Sequence of chain 1.C:
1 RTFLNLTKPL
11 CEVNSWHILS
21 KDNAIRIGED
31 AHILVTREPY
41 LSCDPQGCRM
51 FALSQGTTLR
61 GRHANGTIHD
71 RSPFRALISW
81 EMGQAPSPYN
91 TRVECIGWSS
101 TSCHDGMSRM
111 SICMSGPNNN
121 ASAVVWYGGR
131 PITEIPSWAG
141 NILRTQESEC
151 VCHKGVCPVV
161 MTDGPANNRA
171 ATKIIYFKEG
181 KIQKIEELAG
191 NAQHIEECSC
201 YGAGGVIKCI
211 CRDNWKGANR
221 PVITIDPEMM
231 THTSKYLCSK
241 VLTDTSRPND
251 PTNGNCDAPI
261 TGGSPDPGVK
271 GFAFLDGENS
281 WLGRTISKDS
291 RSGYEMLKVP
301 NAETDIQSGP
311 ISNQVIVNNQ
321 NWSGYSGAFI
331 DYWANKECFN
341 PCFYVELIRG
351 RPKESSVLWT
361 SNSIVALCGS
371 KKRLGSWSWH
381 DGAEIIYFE

The protein below binds the small molecule below.
Small molecule (SMILES): CC(=O)N[C@H]1[C@H](O[C@H]2[C@H](O)[C@@H](NC(C)=O)CO[C@@H]2CO)O[C@H](CO)[C@@H](O[C@@H]2O[C@H](CO[C@H]3O[C@H](CO[C@H]4O[C@H](CO)[C@@H](O)[C@H](O)[C@@H]4O)[C@@H](O)[C@H](O[C@H]4O[C@H](CO)[C@@H](O)[C@H](O)[C@@H]4O)[C@@H]3O)[C@@H](O)[C@H](O[C@H]3O[C@H](CO)[C@@H](O)[C@H](O)[C@@H]3O[C@H]3O[C@H](CO)[C@@H](O)[C@H](O)[C@@H]3O)[C@@H]2O)[C@@H]1O

Binding-site contacts:
Ligand atom C2 contacts residue ASP250 of chain 1.C at 3.2 Å.
Ligand atom C7 contacts residue ASN120 of chain 1.A at 3.3 Å.
Ligand atom C2 contacts residue ASN120 of chain 1.A at 2.5 Å.
Ligand atom N2 contacts residue ASN313 of chain 1.C at 2.9 Å (h-bond).
Ligand atom O3 contacts residue ARG284 of chain 1.C at 2.9 Å (salt-bridge).
Ligand atom C5 contacts residue LEU374 of chain 1.C at 3.5 Å (hydrophobic).
Ligand atom O6 contacts residue ASN313 of chain 1.C at 3.3 Å.
Ligand atom O3 contacts residue ASN313 of chain 1.C at 2.9 Å (h-bond).
Ligand atom O5 contacts residue PRO310 of chain 1.C at 3.3 Å.
Ligand atom O5 contacts residue SER376 of chain 1.C at 3.5 Å (h-bond).
Ligand atom C6 contacts residue ASN313 of chain 1.C at 3.4 Å.
Ligand atom O3 contacts residue ASP250 of chain 1.C at 3.1 Å (salt-bridge).
Ligand atom C5 contacts residue GOL1 of chain 1.UA at 3.2 Å.
Ligand atom C4 contacts residue GOL1 of chain 1.UA at 3.2 Å.
Ligand atom O5 contacts residue ASN120 of chain 1.A at 2.3 Å (h-bond).
Ligand atom O4 contacts residue ASN313 of chain 1.C at 3.1 Å (h-bond).
Ligand atom C1 contacts residue GLY375 of chain 1.C at 3.5 Å.
Ligand atom O7 contacts residue ASN120 of chain 1.A at 3.4 Å (h-bond).
Ligand atom C3 contacts residue ASN313 of chain 1.C at 3.5 Å.
Ligand atom O3 contacts residue GOL1 of chain 1.UA at 3.6 Å.
Ligand atom O5 contacts residue GLY375 of chain 1.C at 3.2 Å.
Ligand atom C1 contacts residue ASN313 of chain 1.C at 3.6 Å.
Ligand atom C6 contacts residue SER312 of chain 1.C at 3.6 Å.
Ligand atom O5 contacts residue ASN313 of chain 1.C at 3.5 Å.
Ligand atom C1 contacts residue ASN120 of chain 1.A at 1.5 Å.
Ligand atom N2 contacts residue ASN120 of chain 1.A at 2.9 Å (h-bond).
Ligand atom O6 contacts residue LEU297 of chain 1.C at 3.5 Å.
Ligand atom O6 contacts residue GLU295 of chain 1.C at 2.5 Å (salt-bridge).
Ligand atom O2 contacts residue LEU297 of chain 1.C at 3.4 Å.
Ligand atom O3 contacts residue GOL1 of chain 1.VA at 2.6 Å (h-bond).
Ligand atom C6 contacts residue GLU295 of chain 1.C at 3.1 Å.
Ligand atom C8 contacts residue ASN313 of chain 1.C at 3.5 Å.
Ligand atom O4 contacts residue GOL1 of chain 1.UA at 2.4 Å (h-bond).
Ligand atom O6 contacts residue ASN313 of chain 1.C at 3.4 Å (h-bond).
Ligand atom O3 contacts residue SER312 of chain 1.C at 3.1 Å.
Ligand atom O6 contacts residue SER376 of chain 1.C at 2.9 Å (h-bond).
Ligand atom O5 contacts residue ASN313 of chain 1.C at 2.9 Å (h-bond).
Ligand atom O2 contacts residue ASP250 of chain 1.C at 2.4 Å (salt-bridge).
Ligand atom C6 contacts residue SER376 of chain 1.C at 3.6 Å.
Ligand atom C6 contacts residue LEU374 of chain 1.C at 3.0 Å (hydrophobic).

Sequence of chain 1.A:
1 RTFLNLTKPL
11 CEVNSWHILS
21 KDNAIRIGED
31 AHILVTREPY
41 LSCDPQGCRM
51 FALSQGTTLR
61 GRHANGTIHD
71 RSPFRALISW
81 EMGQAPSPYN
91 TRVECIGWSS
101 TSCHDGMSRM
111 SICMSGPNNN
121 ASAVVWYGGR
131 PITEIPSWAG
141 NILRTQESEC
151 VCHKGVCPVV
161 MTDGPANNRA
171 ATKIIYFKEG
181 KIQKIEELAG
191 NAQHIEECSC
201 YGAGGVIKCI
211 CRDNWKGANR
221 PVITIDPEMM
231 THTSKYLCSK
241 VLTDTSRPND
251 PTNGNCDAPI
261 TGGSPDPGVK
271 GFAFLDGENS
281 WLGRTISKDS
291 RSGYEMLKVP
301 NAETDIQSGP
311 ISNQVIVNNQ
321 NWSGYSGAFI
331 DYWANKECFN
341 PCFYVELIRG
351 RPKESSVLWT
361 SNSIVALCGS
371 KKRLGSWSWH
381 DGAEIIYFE